Binding-site contacts:
Ligand atom C5 contacts residue ASN11 of chain 1.A at 3.7 Å.
Ligand atom N2 contacts residue ASN11 of chain 1.A at 2.9 Å (h-bond).
Ligand atom O5 contacts residue ASN11 of chain 1.A at 2.4 Å (h-bond).
Ligand atom C3 contacts residue ASN11 of chain 1.A at 3.8 Å.
Ligand atom C1 contacts residue ASN11 of chain 1.A at 1.4 Å.
Ligand atom C7 contacts residue ASN11 of chain 1.A at 3.9 Å.
Ligand atom C2 contacts residue ASN11 of chain 1.A at 2.5 Å.
Ligand atom C4 contacts residue ASN11 of chain 1.A at 4.2 Å.

A small-molecule ligand and the protein it binds are described below.
Small molecule (SMILES): CC(=O)N[C@@H]1[C@@H](O)[C@H](O)[C@@H](CO)O[C@H]1O

Sequence of chain 1.A:
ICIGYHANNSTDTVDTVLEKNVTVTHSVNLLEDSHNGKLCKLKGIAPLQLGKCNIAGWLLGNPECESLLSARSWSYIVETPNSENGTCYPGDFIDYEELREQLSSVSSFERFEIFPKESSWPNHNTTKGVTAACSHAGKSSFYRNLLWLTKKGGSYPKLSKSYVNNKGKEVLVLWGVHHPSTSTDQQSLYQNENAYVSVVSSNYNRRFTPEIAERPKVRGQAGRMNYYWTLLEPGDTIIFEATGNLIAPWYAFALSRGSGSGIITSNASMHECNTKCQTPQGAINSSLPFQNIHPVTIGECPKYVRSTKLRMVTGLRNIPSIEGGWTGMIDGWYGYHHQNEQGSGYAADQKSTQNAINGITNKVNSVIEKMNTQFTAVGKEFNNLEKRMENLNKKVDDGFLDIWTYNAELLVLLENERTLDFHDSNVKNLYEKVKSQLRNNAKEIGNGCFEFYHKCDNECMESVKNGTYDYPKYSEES